Sequence of chain 5.B:
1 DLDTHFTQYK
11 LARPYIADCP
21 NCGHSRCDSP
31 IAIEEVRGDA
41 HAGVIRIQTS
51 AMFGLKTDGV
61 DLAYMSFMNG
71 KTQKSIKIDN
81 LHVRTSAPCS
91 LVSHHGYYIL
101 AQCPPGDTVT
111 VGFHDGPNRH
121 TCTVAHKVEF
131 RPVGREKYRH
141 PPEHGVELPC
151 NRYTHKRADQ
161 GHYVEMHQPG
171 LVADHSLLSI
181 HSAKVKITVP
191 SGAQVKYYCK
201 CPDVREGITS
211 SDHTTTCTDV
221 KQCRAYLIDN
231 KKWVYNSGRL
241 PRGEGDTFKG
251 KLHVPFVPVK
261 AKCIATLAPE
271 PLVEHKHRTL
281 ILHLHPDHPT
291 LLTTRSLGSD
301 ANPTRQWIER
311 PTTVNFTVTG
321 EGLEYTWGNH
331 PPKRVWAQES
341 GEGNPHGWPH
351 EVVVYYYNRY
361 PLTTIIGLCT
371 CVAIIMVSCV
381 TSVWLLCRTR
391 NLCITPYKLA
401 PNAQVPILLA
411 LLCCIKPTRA

This protein binds this small molecule.
Small molecule (SMILES): CC(=O)N[C@@H]1[C@@H](O)[C@H](O)[C@@H](CO)O[C@H]1O

Binding-site contacts:
Ligand atom C6 contacts residue THR313 of chain 5.B at 4.5 Å.
Ligand atom N2 contacts residue ASN315 of chain 5.B at 2.8 Å (h-bond).
Ligand atom O5 contacts residue ASN315 of chain 5.B at 2.4 Å (h-bond).
Ligand atom C4 contacts residue ASN315 of chain 5.B at 4.3 Å.
Ligand atom C7 contacts residue ASN315 of chain 5.B at 3.3 Å.
Ligand atom C6 contacts residue ASN315 of chain 5.B at 4.5 Å.
Ligand atom C1 contacts residue VAL314 of chain 5.B at 4.4 Å (hydrophobic).
Ligand atom O7 contacts residue ASN315 of chain 5.B at 4.2 Å.
Ligand atom O5 contacts residue VAL314 of chain 5.B at 3.8 Å.
Ligand atom O5 contacts residue THR313 of chain 5.B at 4.3 Å.
Ligand atom C2 contacts residue ASN315 of chain 5.B at 2.5 Å.
Ligand atom C5 contacts residue ASN315 of chain 5.B at 3.7 Å.
Ligand atom C8 contacts residue ILE281 of chain 5.B at 4.5 Å (hydrophobic).
Ligand atom C1 contacts residue ASN315 of chain 5.B at 1.4 Å.
Ligand atom C3 contacts residue ASN315 of chain 5.B at 3.8 Å.
Ligand atom C8 contacts residue ASN315 of chain 5.B at 3.5 Å.